Binding-site contacts:
Ligand atom CE1 contacts residue PHE399 of chain 1.C at 3.9 Å (hydrophobic).
Ligand atom CE1 contacts residue PHE317 of chain 1.C at 4.2 Å (hydrophobic).
Ligand atom CZ contacts residue ILE235 of chain 1.C at 4.3 Å (hydrophobic).
Ligand atom CD2 contacts residue PHE399 of chain 1.C at 4.5 Å (hydrophobic).
Ligand atom CZ contacts residue THR325 of chain 1.C at 4.2 Å.
Ligand atom C contacts residue TRP395 of chain 1.C at 4.2 Å (hydrophobic).
Ligand atom C contacts residue SER238 of chain 1.C at 4.0 Å.
Ligand atom N contacts residue ASP234 of chain 1.C at 3.1 Å (salt-bridge).
Ligand atom N contacts residue ILE421 of chain 1.C at 4.5 Å.
Ligand atom CD2 contacts residue PHE398 of chain 1.C at 4.3 Å (hydrophobic).
Ligand atom CA contacts residue SER238 of chain 1.C at 4.4 Å.
Ligand atom CD1 contacts residue ILE235 of chain 1.C at 4.4 Å (hydrophobic).
Ligand atom CB contacts residue PHE398 of chain 1.C at 3.5 Å (hydrophobic).
Ligand atom C contacts residue PHE398 of chain 1.C at 4.2 Å (hydrophobic).
Ligand atom N contacts residue VAL315 of chain 1.C at 4.4 Å.
Ligand atom C contacts residue ILE421 of chain 1.C at 4.4 Å (hydrophobic).
Ligand atom CA contacts residue PHE398 of chain 1.C at 4.5 Å (hydrophobic).
Ligand atom CE2 contacts residue PHE399 of chain 1.C at 3.8 Å (hydrophobic).
Ligand atom CG contacts residue PHE398 of chain 1.C at 3.8 Å (hydrophobic).
Ligand atom CZ contacts residue PHE399 of chain 1.C at 3.5 Å (hydrophobic).
Ligand atom CZ contacts residue SER329 of chain 1.C at 4.0 Å.
Ligand atom CD2 contacts residue SER238 of chain 1.C at 3.8 Å.
Ligand atom CE1 contacts residue ILE235 of chain 1.C at 4.5 Å (hydrophobic).
Ligand atom CE1 contacts residue THR325 of chain 1.C at 3.6 Å.
Ligand atom CA contacts residue ASP234 of chain 1.C at 4.1 Å.
Ligand atom CZ contacts residue SER239 of chain 1.C at 4.3 Å.
Ligand atom CD1 contacts residue PHE317 of chain 1.C at 4.0 Å (hydrophobic).
Ligand atom CD1 contacts residue PHE398 of chain 1.C at 4.1 Å (hydrophobic).
Ligand atom CE2 contacts residue SER238 of chain 1.C at 3.7 Å.
Ligand atom CE2 contacts residue SER239 of chain 1.C at 4.4 Å.

Sequence of chain 1.C:
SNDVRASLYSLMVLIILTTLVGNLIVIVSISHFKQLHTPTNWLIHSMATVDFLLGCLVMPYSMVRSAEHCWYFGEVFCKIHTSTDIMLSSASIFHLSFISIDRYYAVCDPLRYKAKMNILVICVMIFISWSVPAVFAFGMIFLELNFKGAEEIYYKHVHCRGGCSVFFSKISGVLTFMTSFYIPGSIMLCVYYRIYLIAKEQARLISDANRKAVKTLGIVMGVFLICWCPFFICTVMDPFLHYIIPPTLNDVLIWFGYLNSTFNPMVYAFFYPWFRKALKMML

This small molecule binds to this protein.
Small molecule (SMILES): C[C@H](N)Cc1ccccc1